The protein below binds the small molecule below.
Small molecule (SMILES): CSC[C@H]1O[C@@H](n2cnc3c(N)ncnc32)[C@H](O)[C@@H]1O

Sequence of chain 1.D:
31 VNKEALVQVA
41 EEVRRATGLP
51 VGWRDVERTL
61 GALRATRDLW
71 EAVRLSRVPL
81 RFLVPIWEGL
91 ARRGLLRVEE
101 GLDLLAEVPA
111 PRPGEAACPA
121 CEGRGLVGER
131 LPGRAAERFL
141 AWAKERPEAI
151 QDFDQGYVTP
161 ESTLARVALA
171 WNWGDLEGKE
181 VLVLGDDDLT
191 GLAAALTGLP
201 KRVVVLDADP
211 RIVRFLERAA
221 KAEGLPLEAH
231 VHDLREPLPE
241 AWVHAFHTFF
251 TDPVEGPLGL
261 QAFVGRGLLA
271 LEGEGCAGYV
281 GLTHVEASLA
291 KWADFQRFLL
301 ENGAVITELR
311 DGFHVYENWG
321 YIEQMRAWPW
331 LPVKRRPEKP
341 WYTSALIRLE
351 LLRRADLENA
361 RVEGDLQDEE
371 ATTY

Binding-site contacts:
Ligand atom N1 contacts residue HIS232 of chain 1.D at 3.8 Å.
Ligand atom S5' contacts residue N4P1 of chain 1.W at 3.5 Å.
Ligand atom C2 contacts residue ALA208 of chain 1.D at 3.4 Å (hydrophobic).
Ligand atom N3 contacts residue ALA208 of chain 1.D at 3.1 Å (h-bond).
Ligand atom O3' contacts residue ASP186 of chain 1.D at 3.4 Å (salt-bridge).
Ligand atom C5' contacts residue ASP187 of chain 1.D at 3.6 Å.
Ligand atom N1 contacts residue LEU234 of chain 1.D at 2.9 Å (h-bond).
Ligand atom N1 contacts residue ASP233 of chain 1.D at 3.5 Å.
Ligand atom C4' contacts residue GLY185 of chain 1.D at 3.7 Å.
Ligand atom O2' contacts residue PHE153 of chain 1.D at 3.3 Å.
Ligand atom C2 contacts residue HIS232 of chain 1.D at 3.3 Å.
Ligand atom O2' contacts residue ASP207 of chain 1.D at 2.8 Å (salt-bridge).
Ligand atom C4 contacts residue PHE263 of chain 1.D at 3.8 Å (hydrophobic).
Ligand atom C5' contacts residue N4P1 of chain 1.W at 3.4 Å.
Ligand atom C8 contacts residue PHE153 of chain 1.D at 3.2 Å (hydrophobic).
Ligand atom C3' contacts residue GLN155 of chain 1.D at 3.9 Å.
Ligand atom C2' contacts residue GLN155 of chain 1.D at 3.8 Å.
Ligand atom N7 contacts residue PHE263 of chain 1.D at 3.8 Å.
Ligand atom O3' contacts residue ASP207 of chain 1.D at 2.6 Å (salt-bridge).
Ligand atom C3' contacts residue ASP207 of chain 1.D at 3.6 Å.
Ligand atom N1 contacts residue ALA208 of chain 1.D at 3.7 Å.
Ligand atom C5 contacts residue PHE263 of chain 1.D at 3.7 Å (hydrophobic).
Ligand atom S5' contacts residue ASP154 of chain 1.D at 3.6 Å (salt-bridge).
Ligand atom C4' contacts residue ASP207 of chain 1.D at 3.9 Å.
Ligand atom O3' contacts residue ASP187 of chain 1.D at 2.9 Å (salt-bridge).
Ligand atom C6 contacts residue LEU234 of chain 1.D at 3.9 Å (hydrophobic).
Ligand atom C2' contacts residue ASP207 of chain 1.D at 3.7 Å.
Ligand atom O4' contacts residue GLY185 of chain 1.D at 3.6 Å.
Ligand atom C5' contacts residue ASP252 of chain 1.D at 3.8 Å.
Ligand atom N6 contacts residue ASP233 of chain 1.D at 3.1 Å (salt-bridge).
Ligand atom C2' contacts residue PHE153 of chain 1.D at 3.7 Å (hydrophobic).
Ligand atom C1' contacts residue ASP207 of chain 1.D at 3.5 Å.
Ligand atom S5' contacts residue PHE153 of chain 1.D at 3.7 Å.
Ligand atom C2 contacts residue LEU234 of chain 1.D at 3.6 Å (hydrophobic).
Ligand atom O2' contacts residue GLN155 of chain 1.D at 3.0 Å (h-bond).
Ligand atom O4' contacts residue PHE263 of chain 1.D at 3.7 Å.
Ligand atom C6 contacts residue ASP233 of chain 1.D at 3.9 Å.
Ligand atom N6 contacts residue ARG235 of chain 1.D at 3.8 Å.
Ligand atom CS contacts residue VAL254 of chain 1.D at 3.6 Å (hydrophobic).
Ligand atom C3' contacts residue ASP187 of chain 1.D at 3.7 Å.